Binding-site contacts:
Ligand atom O10 contacts residue HIS141 of chain 1.B at 3.9 Å.
Ligand atom C09 contacts residue ASN169 of chain 1.B at 3.6 Å.
Ligand atom C03 contacts residue HIS199 of chain 1.B at 3.5 Å.
Ligand atom C03 contacts residue ASP83 of chain 1.B at 4.2 Å.
Ligand atom C02 contacts residue HIS199 of chain 1.B at 4.1 Å.
Ligand atom S01 contacts residue HIS199 of chain 1.B at 3.5 Å (h-bond).
Ligand atom C05 contacts residue VAL27 of chain 1.B at 3.6 Å (hydrophobic).
Ligand atom N07 contacts residue HIS199 of chain 1.B at 4.2 Å.
Ligand atom O10 contacts residue HIS199 of chain 1.B at 4.3 Å.
Ligand atom C15 contacts residue GLY168 of chain 1.B at 3.2 Å.
Ligand atom S13 contacts residue TRP30 of chain 1.B at 3.5 Å.
Ligand atom C15 contacts residue ASN169 of chain 1.B at 3.7 Å.
Ligand atom C09 contacts residue HIS141 of chain 1.B at 4.1 Å.
Ligand atom O11 contacts residue LYS163 of chain 1.B at 3.9 Å.
Ligand atom S01 contacts residue HIS79 of chain 1.B at 3.9 Å.
Ligand atom C14 contacts residue HIS199 of chain 1.B at 3.9 Å.
Ligand atom S01 contacts residue ASP83 of chain 1.B at 3.0 Å (salt-bridge).
Ligand atom C09 contacts residue LYS163 of chain 1.B at 3.1 Å.
Ligand atom S01 contacts residue HIS141 of chain 1.B at 3.7 Å.
Ligand atom S01 contacts residue ZN1 of chain 1.I at 2.4 Å.
Ligand atom O11 contacts residue ASN169 of chain 1.B at 2.8 Å (h-bond).
Ligand atom S01 contacts residue CYS160 of chain 1.B at 3.9 Å.
Ligand atom C02 contacts residue HIS81 of chain 1.B at 4.1 Å.
Ligand atom C02 contacts residue ZN1 of chain 1.I at 3.5 Å.
Ligand atom O11 contacts residue HIS141 of chain 1.B at 4.0 Å.
Ligand atom C02 contacts residue HIS141 of chain 1.B at 4.1 Å.
Ligand atom S01 contacts residue HIS81 of chain 1.B at 3.5 Å (h-bond).
Ligand atom C09 contacts residue GLY168 of chain 1.B at 4.2 Å.
Ligand atom C14 contacts residue VAL33 of chain 1.B at 4.1 Å (hydrophobic).
Ligand atom C03 contacts residue ZN1 of chain 1.J at 3.6 Å.
Ligand atom O10 contacts residue LEU167 of chain 1.B at 3.7 Å.
Ligand atom C02 contacts residue ZN1 of chain 1.J at 3.4 Å.
Ligand atom O11 contacts residue GLY168 of chain 1.B at 3.8 Å.
Ligand atom S01 contacts residue ZN1 of chain 1.J at 2.0 Å.
Ligand atom C08 contacts residue LYS163 of chain 1.B at 3.9 Å.
Ligand atom O10 contacts residue LYS163 of chain 1.B at 1.9 Å (salt-bridge).
Ligand atom C08 contacts residue HIS199 of chain 1.B at 3.9 Å.
Ligand atom C15 contacts residue TRP30 of chain 1.B at 3.8 Å (hydrophobic).
Ligand atom O10 contacts residue ASN169 of chain 1.B at 4.0 Å.
Ligand atom O10 contacts residue GLY168 of chain 1.B at 4.0 Å.

This small molecule binds to this protein.
Small molecule (SMILES): CC1(C)S[C@H]2CS[C@H](CS)N2[C@@H]1C(=O)O

Sequence of chain 1.B:
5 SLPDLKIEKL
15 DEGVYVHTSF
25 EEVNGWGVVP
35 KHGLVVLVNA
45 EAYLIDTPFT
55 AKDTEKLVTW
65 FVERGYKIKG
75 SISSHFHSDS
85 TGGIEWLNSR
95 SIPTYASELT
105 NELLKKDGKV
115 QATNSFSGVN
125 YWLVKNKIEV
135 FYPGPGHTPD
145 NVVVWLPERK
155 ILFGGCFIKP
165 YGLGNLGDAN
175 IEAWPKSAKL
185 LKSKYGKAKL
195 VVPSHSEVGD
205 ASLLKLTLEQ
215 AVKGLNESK